Sequence of chain 1.D:
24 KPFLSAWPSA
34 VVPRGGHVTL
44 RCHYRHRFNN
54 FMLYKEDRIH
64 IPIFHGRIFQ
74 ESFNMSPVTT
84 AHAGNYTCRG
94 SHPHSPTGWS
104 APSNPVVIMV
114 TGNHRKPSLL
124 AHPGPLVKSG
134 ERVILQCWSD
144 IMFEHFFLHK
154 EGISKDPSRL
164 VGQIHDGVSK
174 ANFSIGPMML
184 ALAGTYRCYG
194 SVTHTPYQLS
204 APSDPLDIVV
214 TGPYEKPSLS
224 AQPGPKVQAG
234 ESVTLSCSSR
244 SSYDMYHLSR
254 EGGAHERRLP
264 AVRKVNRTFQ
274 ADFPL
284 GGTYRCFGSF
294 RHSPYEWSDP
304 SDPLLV

A small-molecule ligand and the protein it binds are described below.
Small molecule (SMILES): CC(=O)N[C@@H]1[C@@H](O)[C@H](O)[C@@H](CO)O[C@H]1O

Binding-site contacts:
Ligand atom C5 contacts residue ASN269 of chain 1.D at 3.5 Å.
Ligand atom C8 contacts residue THR271 of chain 1.D at 4.3 Å.
Ligand atom C1 contacts residue THR271 of chain 1.D at 3.7 Å.
Ligand atom C6 contacts residue GLN273 of chain 1.D at 3.5 Å.
Ligand atom C4 contacts residue GLN273 of chain 1.D at 4.4 Å.
Ligand atom O5 contacts residue LYS267 of chain 1.D at 4.4 Å.
Ligand atom C7 contacts residue THR271 of chain 1.D at 4.4 Å.
Ligand atom C6 contacts residue LYS267 of chain 1.D at 4.2 Å.
Ligand atom N2 contacts residue THR271 of chain 1.D at 4.0 Å.
Ligand atom C1 contacts residue ASN269 of chain 1.D at 1.4 Å.
Ligand atom C2 contacts residue ASN269 of chain 1.D at 2.5 Å.
Ligand atom O4 contacts residue GLN273 of chain 1.D at 3.9 Å.
Ligand atom O7 contacts residue ASN269 of chain 1.D at 3.1 Å (h-bond).
Ligand atom O5 contacts residue ASN269 of chain 1.D at 2.3 Å (h-bond).
Ligand atom C5 contacts residue GLN273 of chain 1.D at 3.6 Å.
Ligand atom N2 contacts residue ASN269 of chain 1.D at 3.1 Å (h-bond).
Ligand atom C3 contacts residue ASN269 of chain 1.D at 3.8 Å.
Ligand atom C4 contacts residue ASN269 of chain 1.D at 4.1 Å.
Ligand atom C5 contacts residue THR271 of chain 1.D at 4.3 Å.
Ligand atom C7 contacts residue ASN269 of chain 1.D at 3.4 Å.
Ligand atom O5 contacts residue THR271 of chain 1.D at 4.2 Å.